Sequence of chain 1.K:
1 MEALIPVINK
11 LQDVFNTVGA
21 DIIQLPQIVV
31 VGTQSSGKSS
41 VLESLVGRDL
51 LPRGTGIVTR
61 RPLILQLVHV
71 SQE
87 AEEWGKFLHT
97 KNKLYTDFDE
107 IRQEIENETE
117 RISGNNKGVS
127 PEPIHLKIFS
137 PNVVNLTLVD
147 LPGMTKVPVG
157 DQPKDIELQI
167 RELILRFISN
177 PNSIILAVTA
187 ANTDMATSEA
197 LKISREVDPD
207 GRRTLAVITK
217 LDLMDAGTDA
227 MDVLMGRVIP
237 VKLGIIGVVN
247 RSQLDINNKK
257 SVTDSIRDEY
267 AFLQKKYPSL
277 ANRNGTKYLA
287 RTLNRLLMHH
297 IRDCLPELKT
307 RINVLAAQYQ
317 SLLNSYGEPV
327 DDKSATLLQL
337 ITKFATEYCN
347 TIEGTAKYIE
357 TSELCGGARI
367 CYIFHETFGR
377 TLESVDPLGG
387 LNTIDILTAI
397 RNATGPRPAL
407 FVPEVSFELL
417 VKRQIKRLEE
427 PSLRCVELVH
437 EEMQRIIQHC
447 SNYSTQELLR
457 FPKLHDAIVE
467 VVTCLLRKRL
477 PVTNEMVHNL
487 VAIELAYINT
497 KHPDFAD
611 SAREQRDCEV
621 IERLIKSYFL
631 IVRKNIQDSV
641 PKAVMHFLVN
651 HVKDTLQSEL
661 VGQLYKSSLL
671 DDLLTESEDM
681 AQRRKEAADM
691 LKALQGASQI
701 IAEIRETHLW

A small-molecule ligand and the protein it binds are described below.
Small molecule (SMILES): Nc1nc2c(ncn2[C@@H]2O[C@H](CO[P](=O)(O)O[P](=O)(O)CP(=O)(O)O)[C@@H](O)[C@H]2O)c(=O)[nH]1

Binding-site contacts:
Ligand atom C4 contacts residue ARG247 of chain 1.K at 3.2 Å.
Ligand atom O2G contacts residue THR59 of chain 1.K at 3.2 Å (h-bond).
Ligand atom C4' contacts residue GLY54 of chain 1.K at 3.4 Å.
Ligand atom N9 contacts residue ARG247 of chain 1.K at 3.3 Å (salt-bridge).
Ligand atom O1B contacts residue GLY37 of chain 1.K at 3.0 Å (h-bond).
Ligand atom N3 contacts residue ARG247 of chain 1.K at 3.3 Å (salt-bridge).
Ligand atom O2B contacts residue SER39 of chain 1.K at 2.9 Å (h-bond).
Ligand atom O4' contacts residue LYS216 of chain 1.K at 3.4 Å.
Ligand atom O2' contacts residue ARG247 of chain 1.K at 2.9 Å (salt-bridge).
Ligand atom O1B contacts residue SER36 of chain 1.K at 3.2 Å (h-bond).
Ligand atom PG contacts residue MG1 of chain 1.BA at 3.3 Å.
Ligand atom O1B contacts residue SER35 of chain 1.K at 3.5 Å (h-bond).
Ligand atom N2 contacts residue LEU219 of chain 1.K at 3.4 Å.
Ligand atom O2A contacts residue GLY54 of chain 1.K at 3.0 Å (h-bond).
Ligand atom O1B contacts residue LYS38 of chain 1.K at 3.0 Å (salt-bridge).
Ligand atom O2' contacts residue GLN249 of chain 1.K at 3.2 Å (h-bond).
Ligand atom PB contacts residue MG1 of chain 1.BA at 3.4 Å.
Ligand atom O3' contacts residue GLN249 of chain 1.K at 3.0 Å (h-bond).
Ligand atom O6 contacts residue LYS216 of chain 1.K at 3.0 Å (salt-bridge).
Ligand atom O3' contacts residue THR55 of chain 1.K at 3.4 Å.
Ligand atom O6 contacts residue ASN246 of chain 1.K at 2.8 Å (h-bond).
Ligand atom N1 contacts residue ASP218 of chain 1.K at 2.9 Å (salt-bridge).
Ligand atom O2' contacts residue ILE252 of chain 1.K at 3.1 Å.
Ligand atom N1 contacts residue ASN246 of chain 1.K at 3.0 Å (h-bond).
Ligand atom C6 contacts residue ASN246 of chain 1.K at 3.4 Å.
Ligand atom O2B contacts residue MG1 of chain 1.BA at 2.1 Å.
Ligand atom C6 contacts residue LYS216 of chain 1.K at 3.5 Å.
Ligand atom O2' contacts residue SER248 of chain 1.K at 3.0 Å.
Ligand atom O2G contacts residue VAL58 of chain 1.K at 2.8 Å (h-bond).
Ligand atom O2A contacts residue ARG53 of chain 1.K at 3.3 Å.
Ligand atom N2 contacts residue ASP218 of chain 1.K at 3.0 Å (salt-bridge).
Ligand atom O1G contacts residue SER35 of chain 1.K at 3.1 Å (h-bond).
Ligand atom O3G contacts residue THR59 of chain 1.K at 2.8 Å (h-bond).
Ligand atom O3A contacts residue GLY37 of chain 1.K at 3.3 Å.
Ligand atom O3G contacts residue MG1 of chain 1.BA at 1.9 Å.
Ligand atom O1G contacts residue GLN34 of chain 1.K at 3.3 Å.
Ligand atom C5' contacts residue GLY54 of chain 1.K at 3.0 Å.
Ligand atom O1A contacts residue SER40 of chain 1.K at 2.6 Å (h-bond).
Ligand atom O1G contacts residue LYS38 of chain 1.K at 2.6 Å (salt-bridge).
Ligand atom C2 contacts residue ASN246 of chain 1.K at 3.4 Å.